Sequence of chain 11.A:
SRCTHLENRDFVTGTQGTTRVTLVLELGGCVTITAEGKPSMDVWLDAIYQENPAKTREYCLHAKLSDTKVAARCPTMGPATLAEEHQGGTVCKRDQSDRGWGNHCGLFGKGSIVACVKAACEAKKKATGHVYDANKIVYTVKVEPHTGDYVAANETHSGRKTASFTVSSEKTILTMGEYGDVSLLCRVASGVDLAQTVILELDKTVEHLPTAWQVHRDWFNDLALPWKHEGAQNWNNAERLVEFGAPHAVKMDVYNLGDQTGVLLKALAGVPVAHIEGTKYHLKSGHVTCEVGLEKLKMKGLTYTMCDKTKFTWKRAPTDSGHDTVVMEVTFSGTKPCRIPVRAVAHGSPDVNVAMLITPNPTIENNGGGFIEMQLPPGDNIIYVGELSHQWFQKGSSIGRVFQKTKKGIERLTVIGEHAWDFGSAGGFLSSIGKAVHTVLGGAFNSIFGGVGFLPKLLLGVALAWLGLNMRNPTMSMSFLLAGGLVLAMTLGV

This small molecule binds to this protein.
Small molecule (SMILES): CC(=O)N[C@H]1[C@H](O[C@H]2[C@H](O)[C@@H](NC(C)=O)CO[C@@H]2CO[C@@H]2O[C@@H](C)[C@@H](O)[C@@H](O)[C@@H]2O)O[C@H](CO)[C@@H](O)[C@@H]1O

Sequence of chain 11.B:
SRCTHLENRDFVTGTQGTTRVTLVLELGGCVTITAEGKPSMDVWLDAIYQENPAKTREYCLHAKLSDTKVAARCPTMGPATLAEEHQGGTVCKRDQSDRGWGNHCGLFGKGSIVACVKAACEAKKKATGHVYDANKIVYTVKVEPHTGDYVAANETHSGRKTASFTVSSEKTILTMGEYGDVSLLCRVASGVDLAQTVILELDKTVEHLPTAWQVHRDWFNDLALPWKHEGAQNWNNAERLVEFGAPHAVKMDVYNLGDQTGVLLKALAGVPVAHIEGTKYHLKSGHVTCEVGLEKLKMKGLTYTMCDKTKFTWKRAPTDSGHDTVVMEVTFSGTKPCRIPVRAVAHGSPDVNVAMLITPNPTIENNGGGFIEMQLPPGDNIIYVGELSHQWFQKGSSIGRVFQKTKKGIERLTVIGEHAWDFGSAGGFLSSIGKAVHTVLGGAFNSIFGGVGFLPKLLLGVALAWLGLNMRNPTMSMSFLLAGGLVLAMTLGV

Binding-site contacts:
Ligand atom O7 contacts residue ASN154 of chain 11.B at 3.3 Å (h-bond).
Ligand atom C1 contacts residue HIS104 of chain 11.A at 3.2 Å.
Ligand atom C5 contacts residue HIS104 of chain 11.A at 3.1 Å.
Ligand atom O5 contacts residue ASN154 of chain 11.B at 2.4 Å (h-bond).
Ligand atom C2 contacts residue ASN154 of chain 11.B at 2.4 Å.
Ligand atom C3 contacts residue ASN154 of chain 11.B at 3.8 Å.
Ligand atom C8 contacts residue HIS104 of chain 11.A at 4.0 Å.
Ligand atom O5 contacts residue HIS104 of chain 11.A at 3.0 Å (h-bond).
Ligand atom C4 contacts residue ASN154 of chain 11.B at 4.2 Å.
Ligand atom C8 contacts residue ASN154 of chain 11.B at 3.4 Å.
Ligand atom C6 contacts residue HIS104 of chain 11.A at 3.2 Å.
Ligand atom C5 contacts residue ASN154 of chain 11.B at 3.7 Å.
Ligand atom C4 contacts residue HIS104 of chain 11.A at 4.4 Å.
Ligand atom C1 contacts residue ASN154 of chain 11.B at 1.4 Å.
Ligand atom N2 contacts residue ASN154 of chain 11.B at 2.9 Å (h-bond).
Ligand atom C7 contacts residue ASN154 of chain 11.B at 3.3 Å.